Binding-site contacts:
Ligand atom C8 contacts residue ASN1131 of chain 1.B at 3.5 Å.
Ligand atom C5 contacts residue ASN1131 of chain 1.B at 3.7 Å.
Ligand atom C1 contacts residue ASN1131 of chain 1.B at 1.4 Å.
Ligand atom C8 contacts residue ILE1129 of chain 1.B at 3.3 Å (hydrophobic).
Ligand atom C4 contacts residue ASN1131 of chain 1.B at 4.2 Å.
Ligand atom C3 contacts residue ASN1131 of chain 1.B at 3.9 Å.
Ligand atom C2 contacts residue ASN1131 of chain 1.B at 2.5 Å.
Ligand atom O5 contacts residue ASN1131 of chain 1.B at 2.4 Å (h-bond).
Ligand atom O7 contacts residue ILE1129 of chain 1.B at 3.6 Å (h-bond).
Ligand atom N2 contacts residue ASN1131 of chain 1.B at 3.0 Å (h-bond).
Ligand atom C7 contacts residue ILE1129 of chain 1.B at 3.8 Å (hydrophobic).
Ligand atom C7 contacts residue ASN1131 of chain 1.B at 3.7 Å.
Ligand atom O7 contacts residue ASN1131 of chain 1.B at 4.4 Å.

Sequence of chain 1.B:
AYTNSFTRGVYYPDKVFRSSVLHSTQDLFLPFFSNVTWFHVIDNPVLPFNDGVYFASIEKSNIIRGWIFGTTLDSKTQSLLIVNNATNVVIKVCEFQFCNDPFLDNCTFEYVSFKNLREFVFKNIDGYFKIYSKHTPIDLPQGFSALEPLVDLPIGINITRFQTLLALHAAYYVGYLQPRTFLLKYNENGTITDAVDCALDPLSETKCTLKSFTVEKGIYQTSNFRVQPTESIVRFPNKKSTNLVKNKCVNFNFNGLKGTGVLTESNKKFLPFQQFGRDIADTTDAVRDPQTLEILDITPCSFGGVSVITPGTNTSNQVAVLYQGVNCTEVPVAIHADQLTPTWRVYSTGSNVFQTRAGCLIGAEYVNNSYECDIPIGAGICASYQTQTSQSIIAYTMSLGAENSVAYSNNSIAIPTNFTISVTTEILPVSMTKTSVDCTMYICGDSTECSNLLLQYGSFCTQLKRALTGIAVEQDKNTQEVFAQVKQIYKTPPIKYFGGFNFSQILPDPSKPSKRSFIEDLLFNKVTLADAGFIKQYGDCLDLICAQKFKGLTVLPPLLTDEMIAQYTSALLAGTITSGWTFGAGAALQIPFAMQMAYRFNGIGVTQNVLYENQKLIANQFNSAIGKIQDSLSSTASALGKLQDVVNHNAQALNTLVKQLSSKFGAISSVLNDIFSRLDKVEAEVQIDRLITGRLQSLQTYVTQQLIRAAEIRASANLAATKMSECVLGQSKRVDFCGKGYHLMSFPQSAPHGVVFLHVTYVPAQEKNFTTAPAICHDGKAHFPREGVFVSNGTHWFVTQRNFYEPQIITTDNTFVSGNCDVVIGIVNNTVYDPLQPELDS

A protein and the small-molecule ligand that binds it are described below.
Small molecule (SMILES): CC(=O)N[C@@H]1[C@@H](O)[C@H](O)[C@@H](CO)O[C@H]1O